Sequence of chain 3.C:
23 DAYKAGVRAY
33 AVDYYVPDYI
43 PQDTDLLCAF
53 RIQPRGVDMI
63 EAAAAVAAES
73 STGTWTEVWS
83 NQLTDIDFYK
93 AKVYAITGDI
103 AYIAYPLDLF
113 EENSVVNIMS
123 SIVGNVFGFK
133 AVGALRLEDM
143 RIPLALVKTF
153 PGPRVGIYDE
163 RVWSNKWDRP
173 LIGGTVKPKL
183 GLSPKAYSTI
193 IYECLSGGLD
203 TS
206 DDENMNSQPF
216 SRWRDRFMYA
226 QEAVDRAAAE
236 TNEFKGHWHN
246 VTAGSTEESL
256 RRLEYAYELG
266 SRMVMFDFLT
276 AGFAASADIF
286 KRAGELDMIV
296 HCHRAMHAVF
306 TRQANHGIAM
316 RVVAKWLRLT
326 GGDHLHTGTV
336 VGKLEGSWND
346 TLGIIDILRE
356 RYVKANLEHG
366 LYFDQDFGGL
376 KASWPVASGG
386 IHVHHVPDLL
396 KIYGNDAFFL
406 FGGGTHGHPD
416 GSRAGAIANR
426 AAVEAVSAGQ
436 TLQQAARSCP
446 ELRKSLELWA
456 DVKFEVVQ

The protein below binds the small molecule below.
Small molecule (SMILES): O=C(O)[C@@](O)(COP(=O)(O)O)[C@H](O)[C@H](O)COP(=O)(O)O

Binding-site contacts:
Ligand atom O6 contacts residue ASN127 of chain 3.C at 2.8 Å (h-bond).
Ligand atom O6 contacts residue MG1 of chain 3.L at 2.1 Å.
Ligand atom C contacts residue MG1 of chain 3.L at 2.8 Å.
Ligand atom O3P contacts residue LYS179 of chain 3.D at 3.5 Å.
Ligand atom C3 contacts residue KCX205 of chain 3.D at 3.0 Å.
Ligand atom O2 contacts residue MG1 of chain 3.L at 2.1 Å.
Ligand atom O2 contacts residue ASP207 of chain 3.D at 3.2 Å (salt-bridge).
Ligand atom O6P contacts residue SER383 of chain 3.D at 3.3 Å (h-bond).
Ligand atom C3 contacts residue MG1 of chain 3.L at 3.1 Å.
Ligand atom O1 contacts residue LYS338 of chain 3.D at 3.4 Å (salt-bridge).
Ligand atom O6P contacts residue HIS331 of chain 3.D at 2.8 Å (h-bond).
Ligand atom P1 contacts residue LYS338 of chain 3.D at 3.5 Å.
Ligand atom O3P contacts residue GLY408 of chain 3.D at 2.8 Å (h-bond).
Ligand atom C contacts residue LYS179 of chain 3.D at 3.5 Å.
Ligand atom O2 contacts residue KCX205 of chain 3.D at 2.8 Å (h-bond).
Ligand atom O1 contacts residue LYS179 of chain 3.D at 3.1 Å (salt-bridge).
Ligand atom O4P contacts residue ARG299 of chain 3.D at 3.0 Å.
Ligand atom O6 contacts residue ASP207 of chain 3.D at 3.3 Å (salt-bridge).
Ligand atom O6 contacts residue LYS181 of chain 3.D at 2.7 Å (salt-bridge).
Ligand atom C2 contacts residue MG1 of chain 3.L at 2.8 Å.
Ligand atom O7 contacts residue LYS338 of chain 3.D at 3.0 Å (salt-bridge).
Ligand atom O4 contacts residue SER383 of chain 3.D at 3.1 Å (h-bond).
Ligand atom O2 contacts residue THR177 of chain 3.D at 2.8 Å (h-bond).
Ligand atom O5P contacts residue ARG299 of chain 3.D at 2.9 Å (salt-bridge).
Ligand atom O5P contacts residue LEU339 of chain 3.D at 3.2 Å.
Ligand atom O2 contacts residue LYS179 of chain 3.D at 3.0 Å (salt-bridge).
Ligand atom O1P contacts residue LYS338 of chain 3.D at 2.7 Å (salt-bridge).
Ligand atom O5 contacts residue LEU339 of chain 3.D at 3.0 Å.
Ligand atom O3P contacts residue THR76 of chain 3.C at 2.5 Å (h-bond).
Ligand atom O3 contacts residue KCX205 of chain 3.D at 2.4 Å (h-bond).
Ligand atom O6 contacts residue LYS179 of chain 3.D at 3.4 Å (salt-bridge).
Ligand atom O3 contacts residue GLU208 of chain 3.D at 3.1 Å (salt-bridge).
Ligand atom O4 contacts residue GLY384 of chain 3.D at 3.2 Å.
Ligand atom O3 contacts residue MG1 of chain 3.L at 2.3 Å.
Ligand atom O1P contacts residue GLY385 of chain 3.D at 2.8 Å (h-bond).
Ligand atom O2P contacts residue GLY407 of chain 3.D at 2.6 Å (h-bond).
Ligand atom O3 contacts residue HIS298 of chain 3.D at 2.8 Å (h-bond).
Ligand atom C contacts residue ASN127 of chain 3.C at 3.4 Å.
Ligand atom O6 contacts residue GLU208 of chain 3.D at 3.3 Å (salt-bridge).
Ligand atom O1P contacts residue TRP77 of chain 3.C at 3.2 Å.

Sequence of chain 3.D:
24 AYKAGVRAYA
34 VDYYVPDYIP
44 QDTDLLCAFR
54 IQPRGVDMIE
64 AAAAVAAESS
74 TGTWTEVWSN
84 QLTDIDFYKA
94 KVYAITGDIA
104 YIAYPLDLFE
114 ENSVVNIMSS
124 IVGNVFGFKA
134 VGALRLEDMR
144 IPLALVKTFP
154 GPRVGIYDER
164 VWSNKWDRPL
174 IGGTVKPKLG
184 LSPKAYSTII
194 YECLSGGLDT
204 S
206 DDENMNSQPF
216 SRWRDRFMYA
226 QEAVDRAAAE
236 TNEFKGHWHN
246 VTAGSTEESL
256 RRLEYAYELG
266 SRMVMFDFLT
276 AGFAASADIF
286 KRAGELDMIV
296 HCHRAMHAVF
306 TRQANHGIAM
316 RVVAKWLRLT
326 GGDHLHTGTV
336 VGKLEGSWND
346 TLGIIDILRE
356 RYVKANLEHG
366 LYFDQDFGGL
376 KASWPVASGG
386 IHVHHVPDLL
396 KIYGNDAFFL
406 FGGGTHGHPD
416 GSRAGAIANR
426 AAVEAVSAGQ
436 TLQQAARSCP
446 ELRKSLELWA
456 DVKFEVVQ